Sequence of chain 1.E:
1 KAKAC

Binding-site contacts:
Ligand atom C4 contacts residue CA1 of chain 1.K at 3.7 Å.
Ligand atom O4 contacts residue CA1 of chain 1.P at 2.4 Å.
Ligand atom C2 contacts residue GLY114 of chain 1.A at 3.3 Å.
Ligand atom C4 contacts residue ASP104 of chain 1.D at 3.2 Å.
Ligand atom O4 contacts residue ASP99 of chain 1.D at 3.5 Å (salt-bridge).
Ligand atom O2 contacts residue GLY114 of chain 1.A at 2.5 Å (h-bond).
Ligand atom O3 contacts residue ASP104 of chain 1.D at 3.0 Å (salt-bridge).
Ligand atom C1M contacts residue SER23 of chain 1.D at 3.4 Å.
Ligand atom O4 contacts residue ASP96 of chain 1.D at 2.7 Å (salt-bridge).
Ligand atom C4 contacts residue ASP96 of chain 1.D at 3.5 Å.
Ligand atom C3 contacts residue CA1 of chain 1.P at 3.3 Å.
Ligand atom O3 contacts residue ASP101 of chain 1.D at 2.9 Å (salt-bridge).
Ligand atom O2 contacts residue CA1 of chain 1.K at 2.4 Å.
Ligand atom O5 contacts residue LYS1 of chain 1.E at 3.6 Å (salt-bridge).
Ligand atom O7A contacts residue ALA2 of chain 1.E at 3.2 Å (h-bond).
Ligand atom O3 contacts residue CA1 of chain 1.K at 2.4 Å.
Ligand atom C4 contacts residue SER22 of chain 1.D at 3.7 Å.
Ligand atom O5 contacts residue SER23 of chain 1.D at 3.1 Å (h-bond).
Ligand atom C5 contacts residue LYS1 of chain 1.E at 3.5 Å.
Ligand atom C7 contacts residue ALA2 of chain 1.E at 3.3 Å (hydrophobic).
Ligand atom C1M contacts residue GLY114 of chain 1.A at 3.5 Å.
Ligand atom O7A contacts residue LYS3 of chain 1.E at 3.1 Å (salt-bridge).
Ligand atom O4 contacts residue ASP104 of chain 1.D at 3.2 Å (salt-bridge).
Ligand atom O2 contacts residue ASP104 of chain 1.D at 3.7 Å.
Ligand atom O7A contacts residue SER23 of chain 1.D at 3.4 Å.
Ligand atom O4 contacts residue GLU95 of chain 1.D at 3.3 Å (salt-bridge).
Ligand atom O3 contacts residue ASP99 of chain 1.D at 2.4 Å (salt-bridge).
Ligand atom C5 contacts residue SER22 of chain 1.D at 3.5 Å.
Ligand atom O2 contacts residue ASN21 of chain 1.D at 2.9 Å (h-bond).
Ligand atom O7A contacts residue LYS1 of chain 1.E at 2.0 Å (salt-bridge).
Ligand atom O3 contacts residue CA1 of chain 1.P at 2.5 Å.
Ligand atom C2 contacts residue CA1 of chain 1.K at 3.3 Å.
Ligand atom O2 contacts residue SER22 of chain 1.D at 3.4 Å.
Ligand atom C6 contacts residue LYS1 of chain 1.E at 2.6 Å.
Ligand atom C3 contacts residue ASP99 of chain 1.D at 3.1 Å.
Ligand atom O5 contacts residue SER22 of chain 1.D at 3.5 Å (h-bond).
Ligand atom C3 contacts residue ASP104 of chain 1.D at 3.7 Å.
Ligand atom C7 contacts residue LYS1 of chain 1.E at 1.3 Å.
Ligand atom C3 contacts residue CA1 of chain 1.K at 3.3 Å.
Ligand atom C4 contacts residue CA1 of chain 1.P at 3.2 Å.

Sequence of chain 1.D:
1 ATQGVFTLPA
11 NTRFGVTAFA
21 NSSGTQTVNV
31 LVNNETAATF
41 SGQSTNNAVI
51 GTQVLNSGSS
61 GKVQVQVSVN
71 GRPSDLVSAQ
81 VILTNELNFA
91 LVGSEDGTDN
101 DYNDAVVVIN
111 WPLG

Sequence of chain 1.A:
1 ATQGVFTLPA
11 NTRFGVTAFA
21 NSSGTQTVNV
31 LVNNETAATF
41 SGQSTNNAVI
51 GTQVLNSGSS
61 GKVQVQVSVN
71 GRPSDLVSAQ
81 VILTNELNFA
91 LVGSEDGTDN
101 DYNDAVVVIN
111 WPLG

This small molecule binds to this protein.
Small molecule (SMILES): C[C@@H]1O[C@@H](CC(=O)O)[C@@H](O)[C@H](O)[C@@H]1O